Binding-site contacts:
Ligand atom O5 contacts residue ASN307 of chain 1.D at 2.4 Å (h-bond).
Ligand atom C3 contacts residue ASN307 of chain 1.D at 3.7 Å.
Ligand atom C5 contacts residue ASN307 of chain 1.D at 3.7 Å.
Ligand atom O7 contacts residue ASN307 of chain 1.D at 3.0 Å (h-bond).
Ligand atom C7 contacts residue ASN307 of chain 1.D at 3.1 Å.
Ligand atom N2 contacts residue ASN307 of chain 1.D at 2.8 Å (h-bond).
Ligand atom C1 contacts residue ASN307 of chain 1.D at 1.4 Å.
Ligand atom C8 contacts residue THR274 of chain 1.D at 4.3 Å.
Ligand atom C4 contacts residue ASN307 of chain 1.D at 4.2 Å.
Ligand atom C2 contacts residue ASN307 of chain 1.D at 2.4 Å.
Ligand atom O6 contacts residue THR373 of chain 1.D at 4.2 Å.
Ligand atom C8 contacts residue ASN307 of chain 1.D at 4.2 Å.

A small-molecule ligand and the protein it binds are described below.
Small molecule (SMILES): CC(=O)N[C@H]1[C@H](O[C@H]2[C@H](O)[C@@H](NC(C)=O)CO[C@@H]2CO)O[C@H](CO)[C@@H](O[C@@H]2O[C@H](CO)[C@@H](O)[C@H](O[C@H]3O[C@H](CO)[C@@H](O)[C@H](O)[C@@H]3O)[C@@H]2O)[C@@H]1O

Sequence of chain 1.D:
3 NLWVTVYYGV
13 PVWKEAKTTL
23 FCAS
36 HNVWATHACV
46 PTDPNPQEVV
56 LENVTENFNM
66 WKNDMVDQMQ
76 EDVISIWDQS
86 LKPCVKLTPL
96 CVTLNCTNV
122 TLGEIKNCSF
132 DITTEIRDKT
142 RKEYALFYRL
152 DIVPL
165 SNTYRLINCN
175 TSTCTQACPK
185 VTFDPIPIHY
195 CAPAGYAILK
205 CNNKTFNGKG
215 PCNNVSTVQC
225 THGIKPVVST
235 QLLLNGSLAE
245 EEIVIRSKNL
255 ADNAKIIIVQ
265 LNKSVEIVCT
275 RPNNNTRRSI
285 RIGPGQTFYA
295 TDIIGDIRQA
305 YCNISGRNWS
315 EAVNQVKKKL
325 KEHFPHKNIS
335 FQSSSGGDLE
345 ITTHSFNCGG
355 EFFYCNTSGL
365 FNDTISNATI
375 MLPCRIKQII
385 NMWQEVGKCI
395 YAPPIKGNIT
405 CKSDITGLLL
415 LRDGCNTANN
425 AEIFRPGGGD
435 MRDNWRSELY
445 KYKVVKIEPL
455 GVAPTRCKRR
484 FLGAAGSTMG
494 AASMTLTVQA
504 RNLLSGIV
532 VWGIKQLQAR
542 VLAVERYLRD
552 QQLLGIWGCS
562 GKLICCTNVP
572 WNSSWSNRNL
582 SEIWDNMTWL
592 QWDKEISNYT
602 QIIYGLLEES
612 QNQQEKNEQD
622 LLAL